This protein binds this small molecule.
Small molecule (SMILES): CC(=O)N[C@H]1[C@H]([C@H](O)[C@H](O)CO)O[C@](O)(C(=O)O)C[C@@H]1O

Sequence of chain 1.A:
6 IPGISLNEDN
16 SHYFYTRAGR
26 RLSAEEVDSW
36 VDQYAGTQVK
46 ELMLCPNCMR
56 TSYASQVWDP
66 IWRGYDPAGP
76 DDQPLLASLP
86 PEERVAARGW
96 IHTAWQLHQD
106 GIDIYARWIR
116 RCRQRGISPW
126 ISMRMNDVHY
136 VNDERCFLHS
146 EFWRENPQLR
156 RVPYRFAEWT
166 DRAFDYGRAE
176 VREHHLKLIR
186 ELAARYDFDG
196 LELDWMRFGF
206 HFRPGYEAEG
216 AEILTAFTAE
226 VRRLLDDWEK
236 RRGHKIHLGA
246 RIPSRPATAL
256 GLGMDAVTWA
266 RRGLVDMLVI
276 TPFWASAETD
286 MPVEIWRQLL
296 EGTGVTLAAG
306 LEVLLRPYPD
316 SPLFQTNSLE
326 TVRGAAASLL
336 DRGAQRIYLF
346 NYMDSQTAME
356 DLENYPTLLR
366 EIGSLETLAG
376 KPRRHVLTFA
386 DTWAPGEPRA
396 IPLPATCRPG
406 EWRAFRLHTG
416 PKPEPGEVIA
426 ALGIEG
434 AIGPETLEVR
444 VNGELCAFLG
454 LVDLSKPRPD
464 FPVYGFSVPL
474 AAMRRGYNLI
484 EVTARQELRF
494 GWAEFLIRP

Binding-site contacts:
Ligand atom O7 contacts residue HIS134 of chain 1.A at 3.4 Å (h-bond).
Ligand atom C2 contacts residue ASN346 of chain 1.A at 3.6 Å.
Ligand atom C2 contacts residue ARG129 of chain 1.A at 3.6 Å.
Ligand atom O2 contacts residue ASP14 of chain 1.A at 3.0 Å (salt-bridge).
Ligand atom O1A contacts residue PHE345 of chain 1.A at 3.7 Å.
Ligand atom O1A contacts residue TRP279 of chain 1.A at 3.4 Å.
Ligand atom C5 contacts residue ASP14 of chain 1.A at 3.9 Å.
Ligand atom O6 contacts residue HIS134 of chain 1.A at 3.5 Å.
Ligand atom C7 contacts residue SER16 of chain 1.A at 3.4 Å.
Ligand atom O9 contacts residue TRP95 of chain 1.A at 3.4 Å.
Ligand atom O1B contacts residue ARG202 of chain 1.A at 2.6 Å (salt-bridge).
Ligand atom O9 contacts residue CYS53 of chain 1.A at 3.5 Å.
Ligand atom O2 contacts residue ASN346 of chain 1.A at 2.8 Å (h-bond).
Ligand atom C8 contacts residue ASN15 of chain 1.A at 3.5 Å.
Ligand atom C3 contacts residue ASN346 of chain 1.A at 3.2 Å.
Ligand atom C2 contacts residue ASP14 of chain 1.A at 3.9 Å.
Ligand atom C11 contacts residue GLN351 of chain 1.A at 3.6 Å.
Ligand atom C1 contacts residue ARG202 of chain 1.A at 3.4 Å.
Ligand atom C8 contacts residue SER16 of chain 1.A at 3.5 Å.
Ligand atom O4 contacts residue THR352 of chain 1.A at 2.8 Å (h-bond).
Ligand atom O2 contacts residue ARG129 of chain 1.A at 3.0 Å (salt-bridge).
Ligand atom O1B contacts residue HIS134 of chain 1.A at 3.3 Å.
Ligand atom C4 contacts residue ASP14 of chain 1.A at 3.7 Å.
Ligand atom C9 contacts residue TRP95 of chain 1.A at 3.9 Å (hydrophobic).
Ligand atom O8 contacts residue ARG129 of chain 1.A at 3.8 Å.
Ligand atom C6 contacts residue ASP14 of chain 1.A at 3.5 Å.
Ligand atom O1B contacts residue ARG129 of chain 1.A at 2.9 Å (salt-bridge).
Ligand atom C4 contacts residue THR352 of chain 1.A at 3.5 Å.
Ligand atom N5 contacts residue THR352 of chain 1.A at 3.8 Å.
Ligand atom C6 contacts residue SER16 of chain 1.A at 3.9 Å.
Ligand atom C1 contacts residue ARG129 of chain 1.A at 3.7 Å.
Ligand atom O8 contacts residue SER16 of chain 1.A at 2.9 Å (h-bond).
Ligand atom C4 contacts residue ASN346 of chain 1.A at 3.8 Å.
Ligand atom O1A contacts residue ASN346 of chain 1.A at 3.1 Å (h-bond).
Ligand atom O8 contacts residue ASN15 of chain 1.A at 2.4 Å (h-bond).
Ligand atom O9 contacts residue ASN15 of chain 1.A at 2.6 Å (h-bond).
Ligand atom C8 contacts residue ARG129 of chain 1.A at 3.9 Å.
Ligand atom O6 contacts residue ARG129 of chain 1.A at 3.7 Å.
Ligand atom C9 contacts residue ASN15 of chain 1.A at 3.7 Å.
Ligand atom O1A contacts residue ARG202 of chain 1.A at 2.9 Å (salt-bridge).